This small molecule binds to this protein.
Small molecule (SMILES): N[C@H](CC(=O)O)C(=O)O

Sequence of chain 2.A:
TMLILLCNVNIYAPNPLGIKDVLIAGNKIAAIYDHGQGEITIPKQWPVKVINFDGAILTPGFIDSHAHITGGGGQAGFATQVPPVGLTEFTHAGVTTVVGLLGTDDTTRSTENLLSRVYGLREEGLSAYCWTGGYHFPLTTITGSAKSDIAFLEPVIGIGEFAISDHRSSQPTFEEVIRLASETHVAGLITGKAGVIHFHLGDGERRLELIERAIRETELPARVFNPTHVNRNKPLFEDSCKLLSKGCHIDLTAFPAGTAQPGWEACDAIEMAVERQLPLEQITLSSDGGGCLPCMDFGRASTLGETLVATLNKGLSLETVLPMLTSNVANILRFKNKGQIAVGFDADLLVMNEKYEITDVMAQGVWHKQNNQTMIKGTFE

Binding-site contacts:
Ligand atom CB contacts residue HIS73 of chain 2.A at 3.6 Å.
Ligand atom N contacts residue ARG173 of chain 2.A at 3.7 Å.
Ligand atom OXT contacts residue GLY78 of chain 2.A at 3.5 Å (h-bond).
Ligand atom CG contacts residue DLY1 of chain 2.F at 1.4 Å.
Ligand atom CA contacts residue HIS73 of chain 2.A at 3.9 Å.
Ligand atom CA contacts residue DLY1 of chain 2.F at 3.5 Å.
Ligand atom OXT contacts residue GLY108 of chain 2.A at 3.8 Å.
Ligand atom O contacts residue GLY77 of chain 2.A at 3.8 Å.
Ligand atom O contacts residue GLN80 of chain 2.A at 3.3 Å (h-bond).
Ligand atom CA contacts residue GLN80 of chain 2.A at 3.7 Å.
Ligand atom OXT contacts residue GLY77 of chain 2.A at 3.8 Å.
Ligand atom OD1 contacts residue HIS234 of chain 2.A at 3.7 Å.
Ligand atom CG contacts residue ZN1 of chain 2.D at 3.4 Å.
Ligand atom N contacts residue DLY1 of chain 2.F at 3.2 Å (h-bond).
Ligand atom OD1 contacts residue TYR140 of chain 2.A at 3.1 Å (h-bond).
Ligand atom CG contacts residue TYR140 of chain 2.A at 3.8 Å (hydrophobic).
Ligand atom CG contacts residue ASP293 of chain 2.A at 3.9 Å.
Ligand atom O contacts residue CYS297 of chain 2.A at 3.2 Å (h-bond).
Ligand atom CG contacts residue CYS297 of chain 2.A at 3.8 Å (hydrophobic).
Ligand atom C contacts residue GLN80 of chain 2.A at 3.4 Å.
Ligand atom OD1 contacts residue DLY1 of chain 2.F at 2.4 Å (h-bond).
Ligand atom CB contacts residue ZN1 of chain 2.C at 3.1 Å.
Ligand atom C contacts residue GLY78 of chain 2.A at 3.6 Å.
Ligand atom CB contacts residue CYS297 of chain 2.A at 3.6 Å (hydrophobic).
Ligand atom OD1 contacts residue GLU166 of chain 2.A at 3.4 Å (salt-bridge).
Ligand atom N contacts residue TYR140 of chain 2.A at 3.1 Å (h-bond).
Ligand atom OD1 contacts residue ZN1 of chain 2.D at 2.2 Å.
Ligand atom OD1 contacts residue HIS205 of chain 2.A at 3.5 Å (h-bond).
Ligand atom OXT contacts residue HIS73 of chain 2.A at 3.9 Å.
Ligand atom CB contacts residue DLY1 of chain 2.F at 2.4 Å.
Ligand atom N contacts residue THR109 of chain 2.A at 2.7 Å (h-bond).
Ligand atom CA contacts residue THR109 of chain 2.A at 3.8 Å.
Ligand atom N contacts residue GLN80 of chain 2.A at 2.9 Å (h-bond).
Ligand atom OXT contacts residue THR109 of chain 2.A at 3.4 Å (h-bond).
Ligand atom O contacts residue GLY78 of chain 2.A at 2.9 Å (h-bond).
Ligand atom CA contacts residue ZN1 of chain 2.C at 4.0 Å.
Ligand atom OD1 contacts residue ZN1 of chain 2.C at 2.9 Å.
Ligand atom C contacts residue HIS73 of chain 2.A at 4.0 Å.
Ligand atom O contacts residue GLY296 of chain 2.A at 3.7 Å.
Ligand atom CG contacts residue ZN1 of chain 2.C at 3.0 Å.